The protein below binds the small molecule below.
Small molecule (SMILES): O=C1NCc2ccc(NC(=O)c3nc(C4CC4)ccc3Nc3cncnc3)cc21

Binding-site contacts:
Ligand atom C25 contacts residue THR242 of chain 1.A at 4.0 Å.
Ligand atom N20 contacts residue THR239 of chain 1.A at 3.6 Å.
Ligand atom N2 contacts residue PHE283 of chain 1.A at 3.7 Å.
Ligand atom C26 contacts residue MET267 of chain 1.A at 3.4 Å (hydrophobic).
Ligand atom C29 contacts residue VAL232 of chain 1.A at 3.5 Å (hydrophobic).
Ligand atom C27 contacts residue TYR247 of chain 1.A at 3.5 Å (hydrophobic).
Ligand atom C3 contacts residue PHE283 of chain 1.A at 3.9 Å (hydrophobic).
Ligand atom C14 contacts residue GLY279 of chain 1.A at 3.7 Å.
Ligand atom N19 contacts residue ALA243 of chain 1.A at 4.0 Å.
Ligand atom N10 contacts residue PHE283 of chain 1.A at 3.4 Å.
Ligand atom N10 contacts residue PHE250 of chain 1.A at 3.9 Å.
Ligand atom C25 contacts residue SER231 of chain 1.A at 3.8 Å.
Ligand atom C26 contacts residue TYR247 of chain 1.A at 3.3 Å (hydrophobic).
Ligand atom N19 contacts residue SER231 of chain 1.A at 3.4 Å.
Ligand atom C14 contacts residue MET267 of chain 1.A at 3.4 Å (hydrophobic).
Ligand atom C25 contacts residue THR239 of chain 1.A at 3.4 Å.
Ligand atom C1 contacts residue PHE283 of chain 1.A at 3.7 Å (hydrophobic).
Ligand atom C9 contacts residue LEU229 of chain 1.A at 4.0 Å (hydrophobic).
Ligand atom C28 contacts residue ILE246 of chain 1.A at 3.9 Å (hydrophobic).
Ligand atom C23 contacts residue VAL232 of chain 1.A at 3.9 Å (hydrophobic).
Ligand atom O17 contacts residue GLN280 of chain 1.A at 3.0 Å (h-bond).
Ligand atom C7 contacts residue PHE283 of chain 1.A at 3.8 Å (hydrophobic).
Ligand atom C29 contacts residue GLN280 of chain 1.A at 3.4 Å.
Ligand atom C24 contacts residue LEU229 of chain 1.A at 3.7 Å (hydrophobic).
Ligand atom C27 contacts residue MET267 of chain 1.A at 3.5 Å (hydrophobic).
Ligand atom C27 contacts residue GLN280 of chain 1.A at 3.7 Å.
Ligand atom N19 contacts residue THR242 of chain 1.A at 3.5 Å.
Ligand atom C16 contacts residue PHE283 of chain 1.A at 3.5 Å (hydrophobic).
Ligand atom C25 contacts residue ALA243 of chain 1.A at 3.7 Å (hydrophobic).
Ligand atom N20 contacts residue VAL232 of chain 1.A at 3.9 Å.
Ligand atom C18 contacts residue MET267 of chain 1.A at 4.0 Å (hydrophobic).
Ligand atom C27 contacts residue PHE250 of chain 1.A at 3.9 Å (hydrophobic).
Ligand atom C18 contacts residue GLY279 of chain 1.A at 3.5 Å.
Ligand atom C8 contacts residue LEU229 of chain 1.A at 4.0 Å (hydrophobic).
Ligand atom C15 contacts residue PHE283 of chain 1.A at 3.1 Å (hydrophobic).
Ligand atom C16 contacts residue MET267 of chain 1.A at 3.5 Å (hydrophobic).
Ligand atom N20 contacts residue ALA243 of chain 1.A at 3.9 Å.
Ligand atom C7 contacts residue MET267 of chain 1.A at 3.5 Å (hydrophobic).
Ligand atom C26 contacts residue GLY279 of chain 1.A at 4.0 Å.
Ligand atom C15 contacts residue MET267 of chain 1.A at 3.5 Å (hydrophobic).

Sequence of chain 1.A:
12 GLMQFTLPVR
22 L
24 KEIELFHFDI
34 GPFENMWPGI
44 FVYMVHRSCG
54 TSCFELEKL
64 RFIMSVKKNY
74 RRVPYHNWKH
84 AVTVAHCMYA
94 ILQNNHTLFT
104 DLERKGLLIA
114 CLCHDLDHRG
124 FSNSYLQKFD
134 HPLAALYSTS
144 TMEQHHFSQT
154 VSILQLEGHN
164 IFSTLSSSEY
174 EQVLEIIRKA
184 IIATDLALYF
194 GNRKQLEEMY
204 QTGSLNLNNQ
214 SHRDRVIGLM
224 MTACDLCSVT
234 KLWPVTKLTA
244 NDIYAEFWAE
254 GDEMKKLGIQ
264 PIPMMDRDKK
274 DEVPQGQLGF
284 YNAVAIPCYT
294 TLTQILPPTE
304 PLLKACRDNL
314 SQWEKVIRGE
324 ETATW